Sequence of chain 1.E:
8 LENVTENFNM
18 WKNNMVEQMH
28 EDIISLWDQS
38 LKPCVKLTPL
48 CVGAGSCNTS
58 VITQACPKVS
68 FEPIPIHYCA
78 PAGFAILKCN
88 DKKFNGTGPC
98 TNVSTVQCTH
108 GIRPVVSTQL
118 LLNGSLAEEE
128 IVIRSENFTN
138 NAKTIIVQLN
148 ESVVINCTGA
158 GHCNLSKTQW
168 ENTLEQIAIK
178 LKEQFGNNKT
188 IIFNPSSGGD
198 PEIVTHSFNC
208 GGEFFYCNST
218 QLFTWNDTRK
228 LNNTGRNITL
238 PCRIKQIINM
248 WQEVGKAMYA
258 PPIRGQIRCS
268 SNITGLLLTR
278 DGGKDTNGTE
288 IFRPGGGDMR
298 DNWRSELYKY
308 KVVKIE

Binding-site contacts:
Ligand atom O5 contacts residue LEU47 of chain 1.E at 4.2 Å.
Ligand atom C6 contacts residue LEU47 of chain 1.E at 3.5 Å (hydrophobic).
Ligand atom O7 contacts residue ASN55 of chain 1.E at 3.0 Å (h-bond).
Ligand atom C2 contacts residue ASN55 of chain 1.E at 2.4 Å.
Ligand atom C5 contacts residue ASN55 of chain 1.E at 3.7 Å.
Ligand atom C8 contacts residue ASN55 of chain 1.E at 4.2 Å.
Ligand atom C5 contacts residue LEU47 of chain 1.E at 4.5 Å (hydrophobic).
Ligand atom C3 contacts residue ASN55 of chain 1.E at 3.8 Å.
Ligand atom N2 contacts residue ASN55 of chain 1.E at 2.9 Å (h-bond).
Ligand atom C1 contacts residue ASN55 of chain 1.E at 1.4 Å.
Ligand atom O5 contacts residue ASN55 of chain 1.E at 2.4 Å (h-bond).
Ligand atom C4 contacts residue ASN55 of chain 1.E at 4.2 Å.
Ligand atom O6 contacts residue LEU47 of chain 1.E at 3.5 Å.
Ligand atom C7 contacts residue ASN55 of chain 1.E at 3.1 Å.

This small molecule binds to this protein.
Small molecule (SMILES): CC(=O)N[C@@H]1[C@@H](O)[C@H](O)[C@@H](CO)O[C@H]1O